Binding-site contacts:
Ligand atom O5 contacts residue ASN347 of chain 1.C at 3.9 Å.
Ligand atom O5 contacts residue ASN424 of chain 1.C at 2.3 Å (h-bond).
Ligand atom O6 contacts residue NAG1 of chain 1.T at 2.5 Å (h-bond).
Ligand atom C3 contacts residue NAG1 of chain 1.U at 4.4 Å.
Ligand atom O6 contacts residue ASN347 of chain 1.C at 3.8 Å.
Ligand atom C1 contacts residue NAG1 of chain 1.U at 3.8 Å.
Ligand atom C3 contacts residue ASN424 of chain 1.C at 3.8 Å.
Ligand atom C5 contacts residue NAG1 of chain 1.T at 3.8 Å.
Ligand atom N2 contacts residue ASN424 of chain 1.C at 2.6 Å (h-bond).
Ligand atom C4 contacts residue NAG1 of chain 1.U at 3.3 Å.
Ligand atom O7 contacts residue NAG1 of chain 1.U at 4.1 Å.
Ligand atom C7 contacts residue ASN424 of chain 1.C at 3.1 Å.
Ligand atom O6 contacts residue NAG1 of chain 1.U at 3.7 Å.
Ligand atom C8 contacts residue ARG455 of chain 1.C at 3.6 Å.
Ligand atom C6 contacts residue NAG1 of chain 1.U at 3.3 Å.
Ligand atom O6 contacts residue ASN311 of chain 1.C at 3.8 Å.
Ligand atom O7 contacts residue ASN424 of chain 1.C at 4.0 Å.
Ligand atom C6 contacts residue ASN311 of chain 1.C at 4.4 Å.
Ligand atom O6 contacts residue ASN424 of chain 1.C at 4.4 Å.
Ligand atom C2 contacts residue ASN424 of chain 1.C at 2.5 Å.
Ligand atom C5 contacts residue NAG1 of chain 1.U at 3.6 Å.
Ligand atom O5 contacts residue NAG1 of chain 1.T at 3.8 Å.
Ligand atom C4 contacts residue ASN424 of chain 1.C at 4.2 Å.
Ligand atom C8 contacts residue ASN424 of chain 1.C at 3.5 Å.
Ligand atom O5 contacts residue NAG1 of chain 1.U at 3.8 Å.
Ligand atom O7 contacts residue NAG2 of chain 1.U at 3.4 Å.
Ligand atom C8 contacts residue NAG1 of chain 1.T at 3.4 Å.
Ligand atom C2 contacts residue NAG1 of chain 1.U at 4.5 Å.
Ligand atom C7 contacts residue NAG1 of chain 1.U at 4.4 Å.
Ligand atom C1 contacts residue ASN424 of chain 1.C at 1.4 Å.
Ligand atom O4 contacts residue NAG1 of chain 1.U at 4.0 Å.
Ligand atom C5 contacts residue ASN424 of chain 1.C at 3.6 Å.
Ligand atom C6 contacts residue NAG1 of chain 1.T at 3.3 Å.

This small molecule binds to this protein.
Small molecule (SMILES): CC(=O)N[C@H]1[C@H](O[C@H]2[C@H](O)[C@@H](NC(C)=O)CO[C@@H]2CO)O[C@H](CO)[C@@H](O[C@@H]2O[C@H](CO)[C@@H](O)[C@H](O)[C@@H]2O)[C@@H]1O

Sequence of chain 1.C:
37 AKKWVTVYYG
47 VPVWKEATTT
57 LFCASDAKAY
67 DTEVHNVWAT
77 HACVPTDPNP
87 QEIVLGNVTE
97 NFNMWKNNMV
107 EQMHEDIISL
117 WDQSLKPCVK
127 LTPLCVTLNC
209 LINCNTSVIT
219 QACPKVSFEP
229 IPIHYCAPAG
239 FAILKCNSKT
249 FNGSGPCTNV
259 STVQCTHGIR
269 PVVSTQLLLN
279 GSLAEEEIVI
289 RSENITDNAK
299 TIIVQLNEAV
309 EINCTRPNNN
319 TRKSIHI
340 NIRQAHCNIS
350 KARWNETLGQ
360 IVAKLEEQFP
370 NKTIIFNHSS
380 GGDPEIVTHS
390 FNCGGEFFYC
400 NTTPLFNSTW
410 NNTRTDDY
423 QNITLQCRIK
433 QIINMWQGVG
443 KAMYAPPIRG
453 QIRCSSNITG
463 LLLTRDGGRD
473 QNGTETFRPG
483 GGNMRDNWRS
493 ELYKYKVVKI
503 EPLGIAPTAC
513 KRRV